A protein and the small-molecule ligand that binds it are described below.
Small molecule (SMILES): CN(C)c1ccc(C(=C2C=CC(=[N+](C)C)C=C2)c2ccc(N(C)C)cc2)cc1

Binding-site contacts:
Ligand atom N1 contacts residue PHE178 of chain 1.E at 3.8 Å.
Ligand atom C22 contacts residue TYR118 of chain 1.E at 3.7 Å (hydrophobic).
Ligand atom C18 contacts residue MET67 of chain 1.E at 3.9 Å (hydrophobic).
Ligand atom C24 contacts residue SER85 of chain 1.E at 3.9 Å.
Ligand atom C11 contacts residue ASP163 of chain 1.E at 3.9 Å.
Ligand atom C23 contacts residue ASP163 of chain 1.E at 3.8 Å.
Ligand atom C18 contacts residue LEU87 of chain 1.E at 3.8 Å (hydrophobic).
Ligand atom C1 contacts residue VAL159 of chain 1.E at 3.9 Å (hydrophobic).
Ligand atom C18 contacts residue TRP125 of chain 1.E at 3.4 Å (hydrophobic).
Ligand atom C22 contacts residue TRP101 of chain 1.E at 3.5 Å (hydrophobic).
Ligand atom C14 contacts residue LEU87 of chain 1.E at 4.0 Å (hydrophobic).
Ligand atom C9 contacts residue TRP101 of chain 1.E at 4.0 Å (hydrophobic).
Ligand atom C4 contacts residue PHE178 of chain 1.E at 3.5 Å (hydrophobic).
Ligand atom C24 contacts residue GLN71 of chain 1.E at 3.4 Å.
Ligand atom C17 contacts residue ALA86 of chain 1.E at 3.7 Å (hydrophobic).
Ligand atom C12 contacts residue ASP163 of chain 1.E at 3.3 Å.
Ligand atom C7 contacts residue ILE98 of chain 1.E at 3.8 Å (hydrophobic).
Ligand atom C18 contacts residue ALA86 of chain 1.E at 3.7 Å (hydrophobic).
Ligand atom C22 contacts residue ARG102 of chain 1.E at 3.9 Å.
Ligand atom C25 contacts residue ALA86 of chain 1.E at 2.8 Å (hydrophobic).
Ligand atom C10 contacts residue TRP101 of chain 1.E at 3.8 Å (hydrophobic).
Ligand atom C19 contacts residue LEU87 of chain 1.E at 3.6 Å (hydrophobic).
Ligand atom C13 contacts residue VAL159 of chain 1.E at 3.7 Å (hydrophobic).
Ligand atom C20 contacts residue PHE178 of chain 1.E at 3.5 Å (hydrophobic).
Ligand atom C23 contacts residue CYS160 of chain 1.E at 4.0 Å (hydrophobic).
Ligand atom C25 contacts residue MET68 of chain 1.E at 3.8 Å (hydrophobic).
Ligand atom C19 contacts residue TRP125 of chain 1.E at 3.3 Å (hydrophobic).
Ligand atom C6 contacts residue ASP163 of chain 1.E at 3.6 Å.
Ligand atom C7 contacts residue ASP163 of chain 1.E at 3.5 Å.
Ligand atom C3 contacts residue GLY88 of chain 1.E at 3.6 Å.
Ligand atom C23 contacts residue GLN105 of chain 1.E at 3.4 Å.
Ligand atom C13 contacts residue ASP163 of chain 1.E at 3.7 Å.
Ligand atom C17 contacts residue MET67 of chain 1.E at 3.5 Å (hydrophobic).
Ligand atom C25 contacts residue MET67 of chain 1.E at 3.9 Å (hydrophobic).
Ligand atom N3 contacts residue ALA86 of chain 1.E at 3.3 Å (h-bond).
Ligand atom C21 contacts residue ASP175 of chain 1.E at 3.6 Å.
Ligand atom C24 contacts residue MET67 of chain 1.E at 4.0 Å (hydrophobic).
Ligand atom N3 contacts residue MET67 of chain 1.E at 3.5 Å.
Ligand atom C5 contacts residue PHE178 of chain 1.E at 3.7 Å (hydrophobic).
Ligand atom C21 contacts residue TYR166 of chain 1.E at 3.3 Å (hydrophobic).

Sequence of chain 1.E:
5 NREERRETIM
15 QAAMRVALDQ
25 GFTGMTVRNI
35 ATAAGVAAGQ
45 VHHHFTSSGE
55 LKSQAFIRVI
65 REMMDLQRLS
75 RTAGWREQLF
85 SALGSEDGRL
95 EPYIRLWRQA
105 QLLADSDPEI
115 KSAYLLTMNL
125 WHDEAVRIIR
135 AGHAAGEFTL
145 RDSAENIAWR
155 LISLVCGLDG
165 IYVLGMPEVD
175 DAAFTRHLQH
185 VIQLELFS